The small molecule below binds the protein below.
Small molecule (SMILES): C[C@H](NC(=O)[C@@H](NC(=O)[C@@H]1CCCN1C(=O)[C@H](CCC(=O)O)NC(=O)[C@@H]1CCCN1)[C@@H](C)O)C(=O)N1CCC[C@H]1C(=O)N1CCC[C@H]1C(=O)N[C@@H](CCC(=O)O)C(=O)N[C@H](C=O)CCC(=O)O

Sequence of chain 1.A:
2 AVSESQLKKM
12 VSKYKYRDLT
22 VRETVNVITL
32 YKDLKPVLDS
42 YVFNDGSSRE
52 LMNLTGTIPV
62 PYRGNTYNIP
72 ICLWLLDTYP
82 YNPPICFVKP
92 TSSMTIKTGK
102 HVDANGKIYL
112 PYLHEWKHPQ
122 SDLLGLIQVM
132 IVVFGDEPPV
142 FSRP

Binding-site contacts:
Ligand atom CB contacts residue SER143 of chain 1.A at 3.5 Å.
Ligand atom N contacts residue THR58 of chain 1.A at 3.7 Å.
Ligand atom O contacts residue PHE142 of chain 1.A at 2.7 Å.
Ligand atom CA contacts residue TYR68 of chain 1.A at 3.2 Å (hydrophobic).
Ligand atom O contacts residue THR58 of chain 1.A at 2.7 Å (h-bond).
Ligand atom CG contacts residue TYR68 of chain 1.A at 3.4 Å (hydrophobic).
Ligand atom CA contacts residue MET95 of chain 1.A at 3.2 Å (hydrophobic).
Ligand atom O contacts residue TYR63 of chain 1.A at 2.6 Å (h-bond).
Ligand atom N contacts residue TYR68 of chain 1.A at 3.2 Å.
Ligand atom C contacts residue TYR68 of chain 1.A at 3.2 Å (hydrophobic).
Ligand atom CB contacts residue VAL141 of chain 1.A at 2.9 Å (hydrophobic).
Ligand atom CB contacts residue ILE70 of chain 1.A at 3.4 Å (hydrophobic).
Ligand atom C contacts residue MET95 of chain 1.A at 3.0 Å (hydrophobic).
Ligand atom CA contacts residue SER143 of chain 1.A at 3.5 Å.
Ligand atom CA contacts residue ILE70 of chain 1.A at 3.8 Å (hydrophobic).
Ligand atom C contacts residue ASN69 of chain 1.A at 2.9 Å.
Ligand atom O contacts residue MET95 of chain 1.A at 2.8 Å.
Ligand atom N contacts residue MET95 of chain 1.A at 2.8 Å.
Ligand atom CB contacts residue TYR68 of chain 1.A at 3.3 Å (hydrophobic).
Ligand atom CB contacts residue TYR63 of chain 1.A at 3.5 Å (hydrophobic).
Ligand atom CG contacts residue THR92 of chain 1.A at 3.5 Å.
Ligand atom O contacts residue ASN69 of chain 1.A at 2.7 Å (h-bond).
Ligand atom C contacts residue ASN69 of chain 1.A at 3.7 Å.
Ligand atom C contacts residue SER143 of chain 1.A at 3.6 Å.
Ligand atom CD contacts residue ILE70 of chain 1.A at 3.3 Å (hydrophobic).
Ligand atom CA contacts residue ASN69 of chain 1.A at 2.9 Å.
Ligand atom O contacts residue SER143 of chain 1.A at 2.6 Å.
Ligand atom CB contacts residue ASN69 of chain 1.A at 3.6 Å.
Ligand atom O contacts residue ASN69 of chain 1.A at 2.5 Å (h-bond).
Ligand atom CD contacts residue TYR68 of chain 1.A at 3.1 Å (hydrophobic).
Ligand atom CB contacts residue THR58 of chain 1.A at 3.6 Å.
Ligand atom N contacts residue MET95 of chain 1.A at 3.6 Å.
Ligand atom CB contacts residue MET95 of chain 1.A at 3.5 Å (hydrophobic).
Ligand atom N contacts residue ASN69 of chain 1.A at 3.4 Å (h-bond).
Ligand atom CB contacts residue PRO71 of chain 1.A at 3.2 Å (hydrophobic).
Ligand atom O contacts residue SER143 of chain 1.A at 3.7 Å.
Ligand atom CB contacts residue MET95 of chain 1.A at 3.5 Å (hydrophobic).
Ligand atom O contacts residue TYR68 of chain 1.A at 3.1 Å.
Ligand atom CG2 contacts residue TYR68 of chain 1.A at 3.6 Å (hydrophobic).
Ligand atom CA contacts residue THR58 of chain 1.A at 3.7 Å.